Sequence of chain 1.E:
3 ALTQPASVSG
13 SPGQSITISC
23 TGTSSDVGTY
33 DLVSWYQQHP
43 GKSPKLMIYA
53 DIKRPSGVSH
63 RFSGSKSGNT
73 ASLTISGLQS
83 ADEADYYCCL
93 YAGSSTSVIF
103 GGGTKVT

Sequence of chain 1.F:
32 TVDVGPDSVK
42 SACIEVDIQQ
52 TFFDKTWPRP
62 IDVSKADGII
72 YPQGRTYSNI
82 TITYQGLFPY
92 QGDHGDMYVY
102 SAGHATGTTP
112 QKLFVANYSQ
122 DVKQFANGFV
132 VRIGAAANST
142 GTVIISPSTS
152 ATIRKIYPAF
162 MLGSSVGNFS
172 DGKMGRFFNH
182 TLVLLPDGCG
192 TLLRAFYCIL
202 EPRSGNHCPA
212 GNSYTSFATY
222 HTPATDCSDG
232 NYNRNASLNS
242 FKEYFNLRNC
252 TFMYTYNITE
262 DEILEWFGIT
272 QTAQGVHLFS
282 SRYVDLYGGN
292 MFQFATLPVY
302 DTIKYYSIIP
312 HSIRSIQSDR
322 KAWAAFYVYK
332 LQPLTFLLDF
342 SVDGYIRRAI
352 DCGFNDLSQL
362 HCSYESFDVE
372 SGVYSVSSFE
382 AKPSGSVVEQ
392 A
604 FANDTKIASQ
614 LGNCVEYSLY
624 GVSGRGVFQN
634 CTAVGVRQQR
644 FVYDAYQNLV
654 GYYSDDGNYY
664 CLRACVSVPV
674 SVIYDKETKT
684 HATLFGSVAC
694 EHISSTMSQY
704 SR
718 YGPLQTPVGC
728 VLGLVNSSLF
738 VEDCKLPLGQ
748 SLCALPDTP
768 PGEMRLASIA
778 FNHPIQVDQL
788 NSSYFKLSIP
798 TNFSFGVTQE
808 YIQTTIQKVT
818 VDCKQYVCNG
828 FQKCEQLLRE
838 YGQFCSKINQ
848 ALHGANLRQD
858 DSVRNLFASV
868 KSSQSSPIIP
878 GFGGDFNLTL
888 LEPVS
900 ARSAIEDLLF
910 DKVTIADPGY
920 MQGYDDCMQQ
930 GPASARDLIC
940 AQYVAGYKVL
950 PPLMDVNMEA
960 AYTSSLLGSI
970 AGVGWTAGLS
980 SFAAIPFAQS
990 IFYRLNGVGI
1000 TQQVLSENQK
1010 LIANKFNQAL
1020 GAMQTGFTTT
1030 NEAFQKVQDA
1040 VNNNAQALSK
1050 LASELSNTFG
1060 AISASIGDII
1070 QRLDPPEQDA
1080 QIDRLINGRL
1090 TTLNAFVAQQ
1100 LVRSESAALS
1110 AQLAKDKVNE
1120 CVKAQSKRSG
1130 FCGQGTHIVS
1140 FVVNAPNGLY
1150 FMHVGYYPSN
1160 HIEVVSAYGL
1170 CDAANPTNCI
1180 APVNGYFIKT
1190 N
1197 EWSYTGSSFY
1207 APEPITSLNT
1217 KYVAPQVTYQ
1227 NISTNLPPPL

This small molecule binds to this protein.
Small molecule (SMILES): CC(=O)N[C@H]1[C@H](O[C@H]2[C@H](O)[C@@H](NC(C)=O)CO[C@@H]2CO)O[C@H](CO)[C@@H](O[C@@H]2O[C@H](CO[C@H]3O[C@H](CO)[C@@H](O)[C@H](O)[C@@H]3O)[C@@H](O)[C@H](O[C@H]3O[C@H](CO)[C@@H](O)[C@H](O)[C@@H]3O)[C@@H]2O)[C@@H]1O

Binding-site contacts:
Ligand atom C3 contacts residue SER69 of chain 1.E at 3.7 Å.
Ligand atom O5 contacts residue ASN250 of chain 1.F at 2.4 Å (h-bond).
Ligand atom C8 contacts residue ASN250 of chain 1.F at 3.9 Å.
Ligand atom N2 contacts residue ASN250 of chain 1.F at 2.8 Å (h-bond).
Ligand atom C5 contacts residue ASN250 of chain 1.F at 3.7 Å.
Ligand atom C2 contacts residue GLY70 of chain 1.E at 4.4 Å.
Ligand atom O6 contacts residue ILE54 of chain 1.E at 3.9 Å.
Ligand atom O2 contacts residue GLY70 of chain 1.E at 3.8 Å.
Ligand atom O3 contacts residue SER69 of chain 1.E at 2.7 Å (h-bond).
Ligand atom O7 contacts residue ASN250 of chain 1.F at 3.3 Å (h-bond).
Ligand atom C4 contacts residue ASN250 of chain 1.F at 4.2 Å.
Ligand atom C6 contacts residue ARG249 of chain 1.F at 4.3 Å.
Ligand atom C3 contacts residue ASN250 of chain 1.F at 3.8 Å.
Ligand atom O2 contacts residue SER69 of chain 1.E at 4.0 Å.
Ligand atom C7 contacts residue ASN250 of chain 1.F at 3.2 Å.
Ligand atom C2 contacts residue ASN250 of chain 1.F at 2.4 Å.
Ligand atom C1 contacts residue ASN250 of chain 1.F at 1.5 Å.
Ligand atom O7 contacts residue THR32 of chain 1.F at 4.0 Å.
Ligand atom O5 contacts residue ARG249 of chain 1.F at 4.3 Å.
Ligand atom C2 contacts residue SER69 of chain 1.E at 3.8 Å.